Sequence of chain 30.A:
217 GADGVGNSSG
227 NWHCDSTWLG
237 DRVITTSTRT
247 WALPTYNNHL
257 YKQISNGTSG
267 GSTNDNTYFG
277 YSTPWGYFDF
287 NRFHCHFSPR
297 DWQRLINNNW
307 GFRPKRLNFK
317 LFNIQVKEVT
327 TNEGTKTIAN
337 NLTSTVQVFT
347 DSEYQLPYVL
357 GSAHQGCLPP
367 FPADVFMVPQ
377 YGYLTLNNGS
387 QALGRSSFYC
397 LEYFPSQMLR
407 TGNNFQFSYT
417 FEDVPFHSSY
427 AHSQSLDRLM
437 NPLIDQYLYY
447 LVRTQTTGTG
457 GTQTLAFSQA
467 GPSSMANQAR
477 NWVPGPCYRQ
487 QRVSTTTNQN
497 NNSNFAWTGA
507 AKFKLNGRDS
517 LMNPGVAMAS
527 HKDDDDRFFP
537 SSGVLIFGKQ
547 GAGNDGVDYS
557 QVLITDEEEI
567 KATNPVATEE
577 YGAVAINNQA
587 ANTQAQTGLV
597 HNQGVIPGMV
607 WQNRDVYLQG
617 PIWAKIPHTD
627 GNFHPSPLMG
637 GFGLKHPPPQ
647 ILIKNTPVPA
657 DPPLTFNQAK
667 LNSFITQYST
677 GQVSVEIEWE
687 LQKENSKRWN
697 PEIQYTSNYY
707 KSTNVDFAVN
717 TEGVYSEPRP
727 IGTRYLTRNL

Sequence of chain 21.A:
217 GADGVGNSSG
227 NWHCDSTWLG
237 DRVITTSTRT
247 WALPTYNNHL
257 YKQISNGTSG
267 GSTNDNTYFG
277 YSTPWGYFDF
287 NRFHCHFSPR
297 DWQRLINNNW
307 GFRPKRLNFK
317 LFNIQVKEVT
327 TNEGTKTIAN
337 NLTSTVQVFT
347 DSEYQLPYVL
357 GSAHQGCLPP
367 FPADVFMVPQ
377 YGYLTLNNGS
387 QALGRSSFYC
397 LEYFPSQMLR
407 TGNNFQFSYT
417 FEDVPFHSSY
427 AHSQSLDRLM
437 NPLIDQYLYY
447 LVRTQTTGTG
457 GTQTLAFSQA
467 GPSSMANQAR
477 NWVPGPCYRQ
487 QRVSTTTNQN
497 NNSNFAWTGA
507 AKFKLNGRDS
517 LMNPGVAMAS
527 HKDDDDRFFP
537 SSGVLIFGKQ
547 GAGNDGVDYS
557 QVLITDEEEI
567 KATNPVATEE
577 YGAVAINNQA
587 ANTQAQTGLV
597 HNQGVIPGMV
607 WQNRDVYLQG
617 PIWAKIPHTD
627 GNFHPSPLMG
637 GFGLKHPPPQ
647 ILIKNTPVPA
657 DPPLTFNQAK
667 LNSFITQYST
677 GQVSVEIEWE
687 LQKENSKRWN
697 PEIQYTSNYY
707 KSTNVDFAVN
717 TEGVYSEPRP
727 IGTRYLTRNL

This small molecule binds to this protein.
Small molecule (SMILES): Nc1ncnc2c1ncn2[C@H]1C[C@H](O)[C@@H](COP(=O)(O)O)O1

Binding-site contacts:
Ligand atom N6 contacts residue GLY639 of chain 21.A at 3.6 Å (h-bond).
Ligand atom N3 contacts residue GLY639 of chain 21.A at 4.3 Å.
Ligand atom C8 contacts residue PRO421 of chain 21.A at 4.3 Å (hydrophobic).
Ligand atom N6 contacts residue VAL420 of chain 21.A at 4.0 Å.
Ligand atom C1' contacts residue HIS630 of chain 21.A at 4.0 Å.
Ligand atom C5 contacts residue SER632 of chain 21.A at 4.1 Å.
Ligand atom N1 contacts residue PRO421 of chain 21.A at 4.3 Å.
Ligand atom C5 contacts residue PRO421 of chain 21.A at 4.1 Å (hydrophobic).
Ligand atom N1 contacts residue PHE638 of chain 21.A at 4.3 Å.
Ligand atom N7 contacts residue ASN609 of chain 21.A at 3.8 Å.
Ligand atom O2P contacts residue ASP626 of chain 30.A at 4.2 Å.
Ligand atom C4 contacts residue PRO421 of chain 21.A at 4.3 Å (hydrophobic).
Ligand atom O1P contacts residue LYS641 of chain 30.A at 4.0 Å.
Ligand atom C2 contacts residue GLY639 of chain 21.A at 3.1 Å.
Ligand atom N1 contacts residue GLY639 of chain 21.A at 3.1 Å (h-bond).
Ligand atom C4 contacts residue PRO631 of chain 21.A at 4.0 Å (hydrophobic).
Ligand atom C6 contacts residue VAL420 of chain 21.A at 4.0 Å (hydrophobic).
Ligand atom C6 contacts residue GLY639 of chain 21.A at 3.8 Å.
Ligand atom N1 contacts residue PRO631 of chain 21.A at 3.5 Å (h-bond).
Ligand atom C2 contacts residue PRO421 of chain 21.A at 4.5 Å (hydrophobic).
Ligand atom N7 contacts residue PRO421 of chain 21.A at 4.2 Å.
Ligand atom C6 contacts residue PRO631 of chain 21.A at 3.9 Å (hydrophobic).
Ligand atom C8 contacts residue HIS630 of chain 21.A at 3.3 Å.
Ligand atom N6 contacts residue PHE638 of chain 21.A at 3.9 Å.
Ligand atom N7 contacts residue HIS630 of chain 21.A at 4.1 Å.
Ligand atom C2' contacts residue HIS630 of chain 21.A at 3.2 Å.
Ligand atom N9 contacts residue HIS630 of chain 21.A at 4.2 Å.
Ligand atom N9 contacts residue PRO421 of chain 21.A at 4.4 Å.
Ligand atom N1 contacts residue VAL420 of chain 21.A at 3.7 Å.
Ligand atom C3' contacts residue HIS630 of chain 21.A at 4.4 Å.
Ligand atom C2 contacts residue VAL420 of chain 21.A at 4.3 Å (hydrophobic).
Ligand atom C6 contacts residue PRO421 of chain 21.A at 4.1 Å (hydrophobic).
Ligand atom C6 contacts residue SER632 of chain 21.A at 3.9 Å.
Ligand atom N7 contacts residue SER632 of chain 21.A at 4.1 Å.
Ligand atom C2 contacts residue PRO631 of chain 21.A at 3.3 Å (hydrophobic).
Ligand atom N6 contacts residue GLY637 of chain 21.A at 3.7 Å.
Ligand atom N6 contacts residue SER632 of chain 21.A at 3.3 Å (h-bond).
Ligand atom C1' contacts residue PRO631 of chain 21.A at 4.3 Å (hydrophobic).
Ligand atom C5 contacts residue PRO631 of chain 21.A at 4.2 Å (hydrophobic).
Ligand atom N3 contacts residue PRO631 of chain 21.A at 3.6 Å.